This protein binds this small molecule.
Small molecule (SMILES): Nc1cccc(-c2cnco2)c1

Binding-site contacts:
Ligand atom CAF contacts residue PRO84 of chain 1.B at 3.9 Å (hydrophobic).
Ligand atom NAA contacts residue SER120 of chain 1.B at 4.0 Å.
Ligand atom CAG contacts residue THR121 of chain 1.B at 3.6 Å.
Ligand atom OAI contacts residue PRO84 of chain 1.B at 3.7 Å.
Ligand atom CAD contacts residue LEU59 of chain 1.B at 4.4 Å (hydrophobic).
Ligand atom CAD contacts residue TYR82 of chain 1.B at 4.1 Å (hydrophobic).
Ligand atom CAJ contacts residue TYR82 of chain 1.B at 3.9 Å (hydrophobic).
Ligand atom CAB contacts residue LEU59 of chain 1.B at 4.3 Å (hydrophobic).
Ligand atom CAG contacts residue PRO84 of chain 1.B at 4.1 Å (hydrophobic).
Ligand atom NAA contacts residue TYR82 of chain 1.B at 4.3 Å.
Ligand atom NAH contacts residue PRO84 of chain 1.B at 4.3 Å.
Ligand atom CAB contacts residue TYR82 of chain 1.B at 3.4 Å (hydrophobic).
Ligand atom CAL contacts residue THR121 of chain 1.B at 4.2 Å.
Ligand atom CAB contacts residue LEU124 of chain 1.B at 4.2 Å (hydrophobic).
Ligand atom OAI contacts residue PRO116 of chain 1.B at 4.4 Å.
Ligand atom CAC contacts residue LEU124 of chain 1.B at 4.0 Å (hydrophobic).
Ligand atom CAF contacts residue PRO116 of chain 1.B at 3.8 Å (hydrophobic).
Ligand atom CAC contacts residue LEU101 of chain 1.B at 4.3 Å (hydrophobic).
Ligand atom CAD contacts residue PRO84 of chain 1.B at 3.7 Å (hydrophobic).
Ligand atom NAH contacts residue PRO116 of chain 1.B at 3.5 Å.
Ligand atom OAI contacts residue THR121 of chain 1.B at 4.2 Å.
Ligand atom OAI contacts residue LEU118 of chain 1.B at 4.1 Å.
Ligand atom CAB contacts residue GLY60 of chain 1.B at 4.3 Å.
Ligand atom CAK contacts residue THR121 of chain 1.B at 4.0 Å.
Ligand atom CAE contacts residue PRO84 of chain 1.B at 4.1 Å (hydrophobic).
Ligand atom CAD contacts residue THR115 of chain 1.B at 3.5 Å.
Ligand atom CAL contacts residue PRO84 of chain 1.B at 3.5 Å (hydrophobic).
Ligand atom CAJ contacts residue LEU124 of chain 1.B at 4.3 Å (hydrophobic).
Ligand atom CAE contacts residue LEU118 of chain 1.B at 4.0 Å (hydrophobic).
Ligand atom CAD contacts residue GLY60 of chain 1.B at 4.0 Å.
Ligand atom CAL contacts residue THR115 of chain 1.B at 3.9 Å.
Ligand atom CAK contacts residue PRO84 of chain 1.B at 3.6 Å (hydrophobic).
Ligand atom CAE contacts residue PRO116 of chain 1.B at 3.8 Å (hydrophobic).
Ligand atom NAA contacts residue LEU124 of chain 1.B at 4.0 Å.
Ligand atom CAF contacts residue ASP83 of chain 1.B at 4.4 Å.
Ligand atom CAK contacts residue THR115 of chain 1.B at 3.8 Å.
Ligand atom CAC contacts residue TYR82 of chain 1.B at 3.4 Å (hydrophobic).
Ligand atom CAB contacts residue THR115 of chain 1.B at 4.2 Å.
Ligand atom CAJ contacts residue THR121 of chain 1.B at 4.2 Å.
Ligand atom CAF contacts residue THR115 of chain 1.B at 3.9 Å.

Sequence of chain 1.B:
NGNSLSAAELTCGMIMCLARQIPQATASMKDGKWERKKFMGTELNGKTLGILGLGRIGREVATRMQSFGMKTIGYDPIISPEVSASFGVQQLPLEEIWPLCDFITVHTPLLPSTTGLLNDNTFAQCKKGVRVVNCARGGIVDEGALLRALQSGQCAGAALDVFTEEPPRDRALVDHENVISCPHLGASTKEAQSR